Sequence of chain 1.D:
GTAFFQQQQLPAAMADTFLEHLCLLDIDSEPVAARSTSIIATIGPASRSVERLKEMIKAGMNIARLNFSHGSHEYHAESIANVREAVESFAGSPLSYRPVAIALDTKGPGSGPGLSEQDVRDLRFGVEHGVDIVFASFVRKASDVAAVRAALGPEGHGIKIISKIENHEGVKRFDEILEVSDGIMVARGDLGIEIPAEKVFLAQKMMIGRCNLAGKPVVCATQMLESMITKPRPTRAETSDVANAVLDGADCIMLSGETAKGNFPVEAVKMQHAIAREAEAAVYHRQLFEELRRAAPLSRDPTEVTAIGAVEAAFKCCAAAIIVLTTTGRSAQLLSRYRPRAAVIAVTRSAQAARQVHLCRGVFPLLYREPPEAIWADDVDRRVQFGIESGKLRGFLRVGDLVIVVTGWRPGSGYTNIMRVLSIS

This small molecule binds to this protein.
Small molecule (SMILES): O=C([O-])C(=O)[O-]

Binding-site contacts:
Ligand atom O4 contacts residue ASP212 of chain 1.D at 4.0 Å.
Ligand atom O2 contacts residue ASP212 of chain 1.D at 2.8 Å (salt-bridge).
Ligand atom O2 contacts residue GLU188 of chain 1.D at 2.9 Å (salt-bridge).
Ligand atom O1 contacts residue ASP212 of chain 1.D at 4.1 Å.
Ligand atom O4 contacts residue ALA209 of chain 1.D at 3.4 Å.
Ligand atom O4 contacts residue GLY211 of chain 1.D at 3.0 Å (h-bond).
Ligand atom C1 contacts residue ALA209 of chain 1.D at 3.9 Å (hydrophobic).
Ligand atom C1 contacts residue LYS186 of chain 1.D at 3.5 Å.
Ligand atom C1 contacts residue THR244 of chain 1.D at 4.0 Å.
Ligand atom O3 contacts residue LYS186 of chain 1.D at 3.8 Å.
Ligand atom O2 contacts residue MG1 of chain 1.Y at 2.0 Å.
Ligand atom O4 contacts residue MG1 of chain 1.Y at 4.0 Å.
Ligand atom O3 contacts residue THR244 of chain 1.D at 3.4 Å (h-bond).
Ligand atom C2 contacts residue ALA209 of chain 1.D at 3.6 Å (hydrophobic).
Ligand atom C2 contacts residue GLU188 of chain 1.D at 3.7 Å.
Ligand atom C2 contacts residue GLY211 of chain 1.D at 3.8 Å.
Ligand atom O3 contacts residue ALA209 of chain 1.D at 4.3 Å.
Ligand atom O1 contacts residue LYS186 of chain 1.D at 2.8 Å (salt-bridge).
Ligand atom O1 contacts residue ALA209 of chain 1.D at 4.4 Å.
Ligand atom O2 contacts residue GLY211 of chain 1.D at 3.9 Å.
Ligand atom O3 contacts residue ARG87 of chain 1.D at 4.0 Å.
Ligand atom O3 contacts residue MET207 of chain 1.D at 4.2 Å.
Ligand atom O4 contacts residue THR244 of chain 1.D at 2.5 Å (h-bond).
Ligand atom O1 contacts residue MG1 of chain 1.Y at 2.2 Å.
Ligand atom C2 contacts residue ASP212 of chain 1.D at 3.9 Å.
Ligand atom C1 contacts residue GLU188 of chain 1.D at 4.0 Å.
Ligand atom O1 contacts residue GLU188 of chain 1.D at 3.5 Å (salt-bridge).
Ligand atom C2 contacts residue MG1 of chain 1.Y at 2.9 Å.
Ligand atom C2 contacts residue ARG210 of chain 1.D at 4.5 Å.
Ligand atom C1 contacts residue MG1 of chain 1.Y at 2.9 Å.
Ligand atom O2 contacts residue ALA209 of chain 1.D at 3.8 Å.
Ligand atom C2 contacts residue THR244 of chain 1.D at 3.5 Å.
Ligand atom O3 contacts residue MG1 of chain 1.Y at 4.2 Å.
Ligand atom O4 contacts residue ARG210 of chain 1.D at 3.6 Å.
Ligand atom O3 contacts residue MET276 of chain 1.D at 4.0 Å.